A small-molecule ligand and the protein it binds are described below.
Small molecule (SMILES): Cc1cc(CCCCCOc2ccc(C3=N[C@@H](C)CO3)cc2)on1

Sequence of chain 56.C:
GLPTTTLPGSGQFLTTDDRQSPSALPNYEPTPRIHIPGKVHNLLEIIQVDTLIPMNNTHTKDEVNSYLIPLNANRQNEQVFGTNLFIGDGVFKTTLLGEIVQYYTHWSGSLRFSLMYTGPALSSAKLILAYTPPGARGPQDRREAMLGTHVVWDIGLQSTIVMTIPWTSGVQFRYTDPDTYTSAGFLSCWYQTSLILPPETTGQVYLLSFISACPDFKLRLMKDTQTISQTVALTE

Sequence of chain 56.A:
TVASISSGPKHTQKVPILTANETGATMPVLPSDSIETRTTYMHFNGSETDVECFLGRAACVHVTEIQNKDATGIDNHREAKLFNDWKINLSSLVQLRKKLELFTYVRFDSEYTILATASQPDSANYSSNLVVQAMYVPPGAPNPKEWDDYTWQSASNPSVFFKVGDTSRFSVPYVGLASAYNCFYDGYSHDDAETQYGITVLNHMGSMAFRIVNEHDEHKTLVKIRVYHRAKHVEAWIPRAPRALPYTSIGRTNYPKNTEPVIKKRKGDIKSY

Binding-site contacts:
Ligand atom C5C contacts residue VAL191 of chain 56.A at 3.7 Å (hydrophobic).
Ligand atom C2C contacts residue TYR197 of chain 56.A at 3.8 Å (hydrophobic).
Ligand atom C4 contacts residue PHE124 of chain 56.A at 3.9 Å (hydrophobic).
Ligand atom N3A contacts residue PRO174 of chain 56.A at 3.9 Å.
Ligand atom CM1 contacts residue LEU14 of chain 57.C at 3.3 Å (hydrophobic).
Ligand atom C1B contacts residue VAL188 of chain 56.A at 3.7 Å (hydrophobic).
Ligand atom C5A contacts residue PHE186 of chain 56.A at 3.7 Å (hydrophobic).
Ligand atom C4B contacts residue TYR152 of chain 56.A at 4.0 Å (hydrophobic).
Ligand atom CM1 contacts residue VAL176 of chain 56.A at 3.4 Å (hydrophobic).
Ligand atom C2A contacts residue PHE186 of chain 56.A at 3.6 Å (hydrophobic).
Ligand atom C1C contacts residue LEU106 of chain 56.A at 3.6 Å (hydrophobic).
Ligand atom O1A contacts residue PHE186 of chain 56.A at 3.2 Å.
Ligand atom C4A contacts residue PRO174 of chain 56.A at 3.4 Å (hydrophobic).
Ligand atom N3A contacts residue ALA24 of chain 56.C at 3.9 Å.
Ligand atom C6B contacts residue MET224 of chain 56.A at 3.6 Å (hydrophobic).
Ligand atom O1B contacts residue TYR128 of chain 56.A at 3.4 Å (h-bond).
Ligand atom C6B contacts residue TYR128 of chain 56.A at 3.4 Å (hydrophobic).
Ligand atom C3C contacts residue TYR128 of chain 56.A at 3.3 Å (hydrophobic).
Ligand atom C4 contacts residue LEU106 of chain 56.A at 3.6 Å (hydrophobic).
Ligand atom C3B contacts residue TYR152 of chain 56.A at 3.6 Å (hydrophobic).
Ligand atom C5A contacts residue VAL176 of chain 56.A at 3.8 Å (hydrophobic).
Ligand atom N2 contacts residue ASN219 of chain 56.A at 3.0 Å (h-bond).
Ligand atom C4C contacts residue VAL191 of chain 56.A at 3.3 Å (hydrophobic).
Ligand atom N3A contacts residue TYR152 of chain 56.A at 3.6 Å.
Ligand atom C3B contacts residue VAL188 of chain 56.A at 3.5 Å (hydrophobic).
Ligand atom C5 contacts residue LEU106 of chain 56.A at 3.8 Å (hydrophobic).
Ligand atom CM1 contacts residue SER175 of chain 56.A at 3.9 Å.
Ligand atom C5B contacts residue PHE186 of chain 56.A at 3.9 Å (hydrophobic).
Ligand atom C6B contacts residue ILE104 of chain 56.A at 3.6 Å (hydrophobic).
Ligand atom C3 contacts residue ASN219 of chain 56.A at 3.9 Å.
Ligand atom C4C contacts residue TYR197 of chain 56.A at 4.0 Å (hydrophobic).
Ligand atom C2B contacts residue VAL188 of chain 56.A at 3.3 Å (hydrophobic).
Ligand atom C2A contacts residue TYR152 of chain 56.A at 3.8 Å (hydrophobic).
Ligand atom C4B contacts residue PHE186 of chain 56.A at 3.9 Å (hydrophobic).
Ligand atom C1B contacts residue ILE104 of chain 56.A at 4.0 Å (hydrophobic).
Ligand atom CM1 contacts residue PRO174 of chain 56.A at 3.8 Å (hydrophobic).
Ligand atom C5B contacts residue MET224 of chain 56.A at 3.2 Å (hydrophobic).
Ligand atom C1B contacts residue TYR128 of chain 56.A at 3.7 Å (hydrophobic).
Ligand atom O1 contacts residue ASN219 of chain 56.A at 3.9 Å.
Ligand atom C4 contacts residue TYR197 of chain 56.A at 3.9 Å (hydrophobic).

Sequence of chain 57.C:
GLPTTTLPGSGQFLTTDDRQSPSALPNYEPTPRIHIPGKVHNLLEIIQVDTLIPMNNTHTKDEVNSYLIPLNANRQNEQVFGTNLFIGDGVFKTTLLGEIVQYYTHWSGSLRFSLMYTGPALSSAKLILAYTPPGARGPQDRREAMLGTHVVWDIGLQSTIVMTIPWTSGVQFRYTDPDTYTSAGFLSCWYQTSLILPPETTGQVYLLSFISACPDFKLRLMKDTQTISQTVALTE